Binding-site contacts:
Ligand atom OE2 contacts residue ARG337 of chain 1.A at 4.2 Å.
Ligand atom OE1 contacts residue ARG341 of chain 1.A at 3.7 Å.
Ligand atom CE3 contacts residue ARG337 of chain 1.A at 4.3 Å.
Ligand atom CZ3 contacts residue PRO236 of chain 1.A at 3.9 Å (hydrophobic).
Ligand atom CZ3 contacts residue ARG337 of chain 1.A at 4.3 Å.
Ligand atom CD1 contacts residue ARG333 of chain 1.A at 3.5 Å.
Ligand atom CZ3 contacts residue ARG334 of chain 1.A at 3.6 Å.
Ligand atom CE2 contacts residue ARG333 of chain 1.A at 4.0 Å.
Ligand atom CE3 contacts residue PRO236 of chain 1.A at 3.9 Å (hydrophobic).
Ligand atom CD contacts residue ARG337 of chain 1.A at 4.5 Å.
Ligand atom CH2 contacts residue ASP330 of chain 1.A at 3.8 Å.
Ligand atom CG contacts residue ARG333 of chain 1.A at 3.8 Å.
Ligand atom CD2 contacts residue PRO236 of chain 1.A at 3.9 Å (hydrophobic).
Ligand atom O contacts residue PRO236 of chain 1.A at 4.0 Å.
Ligand atom CH2 contacts residue ARG333 of chain 1.A at 4.3 Å.
Ligand atom CZ2 contacts residue PRO236 of chain 1.A at 3.9 Å (hydrophobic).
Ligand atom O contacts residue ARG337 of chain 1.A at 4.4 Å.
Ligand atom CH2 contacts residue PRO236 of chain 1.A at 3.8 Å (hydrophobic).
Ligand atom CD1 contacts residue PRO236 of chain 1.A at 4.4 Å (hydrophobic).
Ligand atom CE2 contacts residue ASP330 of chain 1.A at 4.0 Å.
Ligand atom CB contacts residue ARG333 of chain 1.A at 4.0 Å.
Ligand atom CD2 contacts residue ARG333 of chain 1.A at 3.8 Å.
Ligand atom CH2 contacts residue ARG334 of chain 1.A at 3.8 Å.
Ligand atom NE1 contacts residue PRO236 of chain 1.A at 4.0 Å.
Ligand atom CE2 contacts residue PRO236 of chain 1.A at 3.7 Å (hydrophobic).
Ligand atom CE3 contacts residue ARG334 of chain 1.A at 4.5 Å.
Ligand atom OE2 contacts residue ARG341 of chain 1.A at 3.3 Å (salt-bridge).
Ligand atom NE1 contacts residue ASP330 of chain 1.A at 4.0 Å.
Ligand atom CZ2 contacts residue CYS235 of chain 1.A at 4.1 Å (hydrophobic).
Ligand atom CZ2 contacts residue ASP330 of chain 1.A at 3.5 Å.
Ligand atom OE1 contacts residue LYS244 of chain 1.A at 2.8 Å (salt-bridge).
Ligand atom CH2 contacts residue VAL234 of chain 1.A at 4.1 Å (hydrophobic).
Ligand atom CZ3 contacts residue ARG333 of chain 1.A at 4.0 Å.
Ligand atom NE1 contacts residue ARG333 of chain 1.A at 3.8 Å.
Ligand atom CE3 contacts residue ARG333 of chain 1.A at 4.1 Å.
Ligand atom CD contacts residue ARG341 of chain 1.A at 3.9 Å.
Ligand atom CH2 contacts residue CYS235 of chain 1.A at 3.9 Å (hydrophobic).
Ligand atom CZ3 contacts residue CYS235 of chain 1.A at 4.5 Å (hydrophobic).
Ligand atom CZ2 contacts residue VAL234 of chain 1.A at 3.9 Å (hydrophobic).
Ligand atom CD contacts residue LYS244 of chain 1.A at 4.0 Å.

This protein binds this small molecule.
Small molecule (SMILES): N[C@@H](CCC(=O)O)C(=O)N[C@@H](CC1=CN=C2C=CC=CC12)C(=O)N[C@@H](CCC(=O)O)C(=O)O

Sequence of chain 1.A:
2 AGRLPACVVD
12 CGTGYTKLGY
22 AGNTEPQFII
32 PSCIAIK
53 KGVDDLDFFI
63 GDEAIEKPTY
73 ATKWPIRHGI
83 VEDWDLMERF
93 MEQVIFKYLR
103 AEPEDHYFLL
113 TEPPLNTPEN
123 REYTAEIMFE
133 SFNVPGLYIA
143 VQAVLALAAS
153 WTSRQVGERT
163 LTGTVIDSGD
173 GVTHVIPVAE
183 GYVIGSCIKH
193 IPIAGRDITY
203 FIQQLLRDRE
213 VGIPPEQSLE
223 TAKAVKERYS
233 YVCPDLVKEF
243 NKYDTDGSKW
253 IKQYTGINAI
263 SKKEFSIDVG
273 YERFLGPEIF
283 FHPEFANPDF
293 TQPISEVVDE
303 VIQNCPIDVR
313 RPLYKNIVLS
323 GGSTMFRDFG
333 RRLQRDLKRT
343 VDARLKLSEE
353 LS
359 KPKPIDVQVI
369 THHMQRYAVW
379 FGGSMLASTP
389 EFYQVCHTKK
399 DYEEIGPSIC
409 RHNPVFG